The small molecule below binds the protein below.
Small molecule (SMILES): Oc1cccc2nc(C(F)(F)F)[nH]c12

Sequence of chain 5.A:
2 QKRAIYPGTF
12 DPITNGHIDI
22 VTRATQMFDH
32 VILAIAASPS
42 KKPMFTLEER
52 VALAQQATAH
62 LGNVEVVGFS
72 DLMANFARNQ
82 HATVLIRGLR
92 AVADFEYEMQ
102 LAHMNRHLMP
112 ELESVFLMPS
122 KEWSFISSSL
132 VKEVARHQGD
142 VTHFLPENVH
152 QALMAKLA

Sequence of chain 10.A:
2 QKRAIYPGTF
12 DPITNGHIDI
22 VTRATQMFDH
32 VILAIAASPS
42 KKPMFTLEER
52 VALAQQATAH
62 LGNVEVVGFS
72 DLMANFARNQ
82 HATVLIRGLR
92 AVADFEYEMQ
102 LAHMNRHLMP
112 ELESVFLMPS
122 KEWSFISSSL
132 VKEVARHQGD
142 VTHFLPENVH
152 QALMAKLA

Binding-site contacts:
Ligand atom F2 contacts residue ASP72 of chain 5.A at 2.9 Å.
Ligand atom C2 contacts residue VAL135 of chain 10.A at 3.6 Å (hydrophobic).
Ligand atom C7 contacts residue ASP72 of chain 5.A at 4.0 Å.
Ligand atom C5 contacts residue MET74 of chain 5.A at 3.9 Å (hydrophobic).
Ligand atom F2 contacts residue LEU73 of chain 5.A at 3.8 Å.
Ligand atom F contacts residue SO41 of chain 5.D at 3.8 Å.
Ligand atom F1 contacts residue MET74 of chain 5.A at 3.7 Å.
Ligand atom C1 contacts residue LEU109 of chain 5.A at 3.7 Å (hydrophobic).
Ligand atom C1 contacts residue MET105 of chain 5.A at 3.8 Å (hydrophobic).
Ligand atom F2 contacts residue HIS138 of chain 10.A at 3.3 Å.
Ligand atom C1 contacts residue VAL135 of chain 10.A at 4.1 Å (hydrophobic).
Ligand atom N1 contacts residue MET74 of chain 5.A at 2.9 Å (h-bond).
Ligand atom F1 contacts residue PHE70 of chain 5.A at 3.9 Å.
Ligand atom C3 contacts residue LEU102 of chain 5.A at 3.7 Å (hydrophobic).
Ligand atom C contacts residue MET74 of chain 5.A at 3.9 Å (hydrophobic).
Ligand atom C1 contacts residue ASN106 of chain 5.A at 3.1 Å.
Ligand atom C1 contacts residue LEU102 of chain 5.A at 3.7 Å (hydrophobic).
Ligand atom F1 contacts residue ALA37 of chain 5.A at 4.0 Å.
Ligand atom O contacts residue LEU109 of chain 5.A at 3.8 Å.
Ligand atom N1 contacts residue LEU73 of chain 5.A at 3.8 Å.
Ligand atom C contacts residue LEU73 of chain 5.A at 3.6 Å (hydrophobic).
Ligand atom C2 contacts residue LEU102 of chain 5.A at 3.4 Å (hydrophobic).
Ligand atom O contacts residue ASN106 of chain 5.A at 2.6 Å (h-bond).
Ligand atom C3 contacts residue GLU134 of chain 10.A at 4.0 Å.
Ligand atom F contacts residue HIS138 of chain 10.A at 3.1 Å.
Ligand atom O contacts residue LEU73 of chain 5.A at 3.5 Å.
Ligand atom F2 contacts residue MET74 of chain 5.A at 3.9 Å.
Ligand atom C3 contacts residue VAL135 of chain 10.A at 3.9 Å (hydrophobic).
Ligand atom C6 contacts residue MET74 of chain 5.A at 3.8 Å (hydrophobic).
Ligand atom C contacts residue ASN106 of chain 5.A at 3.2 Å.
Ligand atom O contacts residue ALA75 of chain 5.A at 3.2 Å (h-bond).
Ligand atom C7 contacts residue HIS138 of chain 10.A at 3.8 Å.
Ligand atom O contacts residue MET74 of chain 5.A at 3.3 Å.
Ligand atom C2 contacts residue MET105 of chain 5.A at 3.6 Å (hydrophobic).
Ligand atom F contacts residue GLU134 of chain 10.A at 3.4 Å.
Ligand atom C contacts residue LEU109 of chain 5.A at 4.1 Å (hydrophobic).
Ligand atom N contacts residue GLU134 of chain 10.A at 2.8 Å (salt-bridge).
Ligand atom C4 contacts residue GLU134 of chain 10.A at 3.7 Å.
Ligand atom C5 contacts residue GLU134 of chain 10.A at 3.9 Å.
Ligand atom C6 contacts residue LEU73 of chain 5.A at 3.7 Å (hydrophobic).